A protein and the small-molecule ligand that binds it are described below.
Small molecule (SMILES): CCCCCCCCC(=O)O

Sequence of chain 1.A:
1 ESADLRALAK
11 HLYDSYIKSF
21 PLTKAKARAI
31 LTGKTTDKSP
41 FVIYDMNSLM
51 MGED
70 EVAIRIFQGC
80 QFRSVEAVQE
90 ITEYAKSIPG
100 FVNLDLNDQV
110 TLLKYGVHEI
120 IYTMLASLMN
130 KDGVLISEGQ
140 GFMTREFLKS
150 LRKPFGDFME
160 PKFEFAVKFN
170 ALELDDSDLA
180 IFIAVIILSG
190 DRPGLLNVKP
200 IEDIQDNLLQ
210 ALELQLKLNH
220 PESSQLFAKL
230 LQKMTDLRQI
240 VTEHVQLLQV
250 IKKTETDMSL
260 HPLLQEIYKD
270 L

Binding-site contacts:
Ligand atom O2 contacts residue GLY52 of chain 1.A at 3.4 Å (h-bond).
Ligand atom C7 contacts residue SER136 of chain 1.A at 4.2 Å.
Ligand atom C5 contacts residue SER136 of chain 1.A at 4.0 Å.
Ligand atom C1 contacts residue GLY52 of chain 1.A at 3.4 Å.
Ligand atom C9 contacts residue SER136 of chain 1.A at 4.0 Å.
Ligand atom C3 contacts residue GLU53 of chain 1.A at 4.4 Å.
Ligand atom C8 contacts residue SER136 of chain 1.A at 3.8 Å.
Ligand atom O1 contacts residue GLY52 of chain 1.A at 3.0 Å (h-bond).